Sequence of chain 1.B:
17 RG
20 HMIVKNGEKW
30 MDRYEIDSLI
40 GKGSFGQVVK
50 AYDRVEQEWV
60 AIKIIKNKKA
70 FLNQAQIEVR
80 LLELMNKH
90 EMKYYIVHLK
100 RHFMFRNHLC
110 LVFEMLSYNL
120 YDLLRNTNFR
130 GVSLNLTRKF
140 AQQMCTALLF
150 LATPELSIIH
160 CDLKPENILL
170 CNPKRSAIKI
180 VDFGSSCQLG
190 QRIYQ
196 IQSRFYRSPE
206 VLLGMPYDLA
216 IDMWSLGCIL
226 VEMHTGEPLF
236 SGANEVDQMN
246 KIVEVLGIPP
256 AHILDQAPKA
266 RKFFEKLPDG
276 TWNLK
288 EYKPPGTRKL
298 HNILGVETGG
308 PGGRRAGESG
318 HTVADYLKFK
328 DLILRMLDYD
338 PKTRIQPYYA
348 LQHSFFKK

Binding-site contacts:
Ligand atom C1 contacts residue SER116 of chain 1.B at 3.8 Å.
Ligand atom C11 contacts residue VAL47 of chain 1.B at 3.9 Å (hydrophobic).
Ligand atom N3 contacts residue GLU77 of chain 1.B at 3.3 Å (salt-bridge).
Ligand atom C6 contacts residue GLU113 of chain 1.B at 3.5 Å.
Ligand atom C2 contacts residue LEU168 of chain 1.B at 4.0 Å (hydrophobic).
Ligand atom C2 contacts residue LEU115 of chain 1.B at 4.0 Å (hydrophobic).
Ligand atom C17 contacts residue PHE44 of chain 1.B at 4.0 Å (hydrophobic).
Ligand atom F2 contacts residue VAL47 of chain 1.B at 3.5 Å.
Ligand atom C3 contacts residue ALA60 of chain 1.B at 3.7 Å (hydrophobic).
Ligand atom N3 contacts residue ASP181 of chain 1.B at 3.0 Å (salt-bridge).
Ligand atom N2 contacts residue LEU115 of chain 1.B at 3.9 Å.
Ligand atom F2 contacts residue ILE39 of chain 1.B at 3.6 Å.
Ligand atom C9 contacts residue ASP181 of chain 1.B at 3.5 Å.
Ligand atom C9 contacts residue PHE112 of chain 1.B at 3.5 Å (hydrophobic).
Ligand atom C18 contacts residue VAL47 of chain 1.B at 3.8 Å (hydrophobic).
Ligand atom C3 contacts residue LEU115 of chain 1.B at 3.9 Å (hydrophobic).
Ligand atom N2 contacts residue PHE112 of chain 1.B at 4.0 Å.
Ligand atom N1 contacts residue LEU115 of chain 1.B at 3.2 Å (h-bond).
Ligand atom F1 contacts residue VAL180 of chain 1.B at 3.3 Å.
Ligand atom C10 contacts residue LYS62 of chain 1.B at 3.9 Å.
Ligand atom C12 contacts residue LEU168 of chain 1.B at 4.0 Å (hydrophobic).
Ligand atom N3 contacts residue PHE112 of chain 1.B at 3.3 Å.
Ligand atom N6 contacts residue LEU168 of chain 1.B at 3.9 Å.
Ligand atom C3 contacts residue GLU113 of chain 1.B at 3.8 Å.
Ligand atom C19 contacts residue VAL47 of chain 1.B at 3.6 Å (hydrophobic).
Ligand atom N2 contacts residue GLU113 of chain 1.B at 2.7 Å (salt-bridge).
Ligand atom C7 contacts residue PHE112 of chain 1.B at 3.9 Å (hydrophobic).
Ligand atom N2 contacts residue ALA60 of chain 1.B at 3.8 Å.
Ligand atom N4 contacts residue LYS62 of chain 1.B at 3.5 Å (salt-bridge).
Ligand atom C6 contacts residue VAL96 of chain 1.B at 3.6 Å (hydrophobic).
Ligand atom C8 contacts residue VAL180 of chain 1.B at 3.8 Å (hydrophobic).
Ligand atom F2 contacts residue GLY40 of chain 1.B at 3.6 Å.
Ligand atom N4 contacts residue ASP181 of chain 1.B at 3.8 Å.
Ligand atom C8 contacts residue PHE112 of chain 1.B at 3.6 Å (hydrophobic).
Ligand atom C1 contacts residue LEU115 of chain 1.B at 3.1 Å (hydrophobic).
Ligand atom N6 contacts residue ILE39 of chain 1.B at 3.7 Å.
Ligand atom C1 contacts residue MET114 of chain 1.B at 3.9 Å (hydrophobic).
Ligand atom C6 contacts residue PHE112 of chain 1.B at 3.4 Å (hydrophobic).
Ligand atom N1 contacts residue ALA60 of chain 1.B at 4.0 Å.
Ligand atom F1 contacts residue ASN166 of chain 1.B at 3.9 Å.

This protein binds this small molecule.
Small molecule (SMILES): Cc1nc(NCc2c(F)cccc2F)c2c(-c3ccnc(N)c3)c[nH]c2n1